This protein binds this small molecule.
Small molecule (SMILES): CC(=O)N[C@H]1[C@H]([C@H](O)[C@H](O)CO)O[C@](O)(C(=O)O)C[C@@H]1O

Sequence of chain 1.A:
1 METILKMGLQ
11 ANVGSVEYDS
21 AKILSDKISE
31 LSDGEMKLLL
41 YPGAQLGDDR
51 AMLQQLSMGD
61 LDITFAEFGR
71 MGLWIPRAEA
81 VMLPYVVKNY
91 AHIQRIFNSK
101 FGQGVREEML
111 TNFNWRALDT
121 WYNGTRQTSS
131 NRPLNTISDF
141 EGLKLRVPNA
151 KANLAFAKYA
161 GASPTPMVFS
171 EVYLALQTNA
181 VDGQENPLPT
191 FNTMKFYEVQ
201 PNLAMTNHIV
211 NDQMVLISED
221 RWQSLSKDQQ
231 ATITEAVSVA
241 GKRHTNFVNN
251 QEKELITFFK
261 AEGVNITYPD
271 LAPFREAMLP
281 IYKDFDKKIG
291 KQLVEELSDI

Binding-site contacts:
Ligand atom O8 contacts residue ARG126 of chain 1.A at 3.4 Å (salt-bridge).
Ligand atom O9 contacts residue GLU67 of chain 1.A at 2.7 Å (salt-bridge).
Ligand atom C11 contacts residue GLN213 of chain 1.A at 3.4 Å.
Ligand atom O7 contacts residue ASP49 of chain 1.A at 2.8 Å (salt-bridge).
Ligand atom C1 contacts residue ARG146 of chain 1.A at 3.5 Å.
Ligand atom O9 contacts residue ARG70 of chain 1.A at 3.5 Å.
Ligand atom O10 contacts residue ASP49 of chain 1.A at 3.4 Å.
Ligand atom O1B contacts residue PRO148 of chain 1.A at 3.6 Å.
Ligand atom O1B contacts residue PHE169 of chain 1.A at 3.4 Å.
Ligand atom O4 contacts residue GLN10 of chain 1.A at 4.0 Å.
Ligand atom O8 contacts residue GLU67 of chain 1.A at 2.6 Å (salt-bridge).
Ligand atom C10 contacts residue ASP49 of chain 1.A at 3.8 Å.
Ligand atom C2 contacts residue ASN186 of chain 1.A at 3.8 Å.
Ligand atom O1A contacts residue ARG146 of chain 1.A at 2.8 Å (salt-bridge).
Ligand atom C9 contacts residue ALA150 of chain 1.A at 4.0 Å (hydrophobic).
Ligand atom C3 contacts residue PHE169 of chain 1.A at 3.7 Å (hydrophobic).
Ligand atom C11 contacts residue PHE65 of chain 1.A at 3.6 Å (hydrophobic).
Ligand atom O10 contacts residue GLN10 of chain 1.A at 2.9 Å (h-bond).
Ligand atom O1A contacts residue ARG126 of chain 1.A at 3.2 Å (salt-bridge).
Ligand atom C9 contacts residue GLU67 of chain 1.A at 3.6 Å.
Ligand atom O2 contacts residue ASN186 of chain 1.A at 2.8 Å (h-bond).
Ligand atom C9 contacts residue ARG70 of chain 1.A at 3.8 Å.
Ligand atom C1 contacts residue ASN186 of chain 1.A at 4.0 Å.
Ligand atom C7 contacts residue GLU67 of chain 1.A at 3.4 Å.
Ligand atom C6 contacts residue GLU67 of chain 1.A at 3.7 Å.
Ligand atom O1B contacts residue ARG146 of chain 1.A at 2.8 Å (salt-bridge).
Ligand atom O2 contacts residue ARG126 of chain 1.A at 2.9 Å (salt-bridge).
Ligand atom C10 contacts residue GLN10 of chain 1.A at 3.9 Å.
Ligand atom C11 contacts residue ALA66 of chain 1.A at 4.0 Å (hydrophobic).
Ligand atom C1 contacts residue PHE169 of chain 1.A at 3.5 Å (hydrophobic).
Ligand atom C7 contacts residue ASP49 of chain 1.A at 3.6 Å.
Ligand atom O9 contacts residue MET82 of chain 1.A at 3.4 Å.
Ligand atom C5 contacts residue GLN10 of chain 1.A at 3.6 Å.
Ligand atom C1 contacts residue ARG126 of chain 1.A at 3.9 Å.
Ligand atom O1A contacts residue ASN186 of chain 1.A at 2.9 Å (h-bond).
Ligand atom O1A contacts residue PHE169 of chain 1.A at 3.6 Å.
Ligand atom O7 contacts residue ARG70 of chain 1.A at 3.7 Å.
Ligand atom O9 contacts residue ASP49 of chain 1.A at 4.0 Å.
Ligand atom C8 contacts residue GLU67 of chain 1.A at 3.4 Å.
Ligand atom O7 contacts residue GLN10 of chain 1.A at 3.7 Å.